This protein binds this small molecule.
Small molecule (SMILES): CC(=O)N[C@@H]1[C@@H](O)[C@H](O)[C@@H](CO)O[C@H]1O

Sequence of chain 1.V:
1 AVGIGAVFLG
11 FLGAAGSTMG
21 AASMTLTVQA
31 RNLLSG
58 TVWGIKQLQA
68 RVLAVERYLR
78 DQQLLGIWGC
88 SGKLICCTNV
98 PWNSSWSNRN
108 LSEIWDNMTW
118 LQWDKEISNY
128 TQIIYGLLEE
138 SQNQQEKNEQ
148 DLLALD

Binding-site contacts:
Ligand atom N2 contacts residue ASN126 of chain 1.V at 2.9 Å (h-bond).
Ligand atom C3 contacts residue ASN126 of chain 1.V at 3.8 Å.
Ligand atom C5 contacts residue ASN126 of chain 1.V at 3.6 Å.
Ligand atom C7 contacts residue ASN126 of chain 1.V at 3.5 Å.
Ligand atom C4 contacts residue ASN126 of chain 1.V at 4.2 Å.
Ligand atom C2 contacts residue ASN126 of chain 1.V at 2.5 Å.
Ligand atom O6 contacts residue ASN126 of chain 1.V at 4.1 Å.
Ligand atom C8 contacts residue LYS122 of chain 1.V at 4.0 Å.
Ligand atom O5 contacts residue ASN126 of chain 1.V at 2.3 Å (h-bond).
Ligand atom O7 contacts residue ASN126 of chain 1.V at 3.8 Å.
Ligand atom C1 contacts residue ASN126 of chain 1.V at 1.4 Å.